Binding-site contacts:
Ligand atom C25 contacts residue GLY261 of chain 1.A at 3.5 Å.
Ligand atom N14 contacts residue GLY261 of chain 1.A at 3.8 Å.
Ligand atom N15 contacts residue ALA232 of chain 1.A at 2.9 Å (h-bond).
Ligand atom C7 contacts residue CYS158 of chain 1.A at 3.7 Å (hydrophobic).
Ligand atom N12 contacts residue MET260 of chain 1.A at 3.6 Å.
Ligand atom C25 contacts residue ALA232 of chain 1.A at 3.8 Å (hydrophobic).
Ligand atom C8 contacts residue LEU231 of chain 1.A at 3.6 Å (hydrophobic).
Ligand atom O16 contacts residue GLY229 of chain 1.A at 3.2 Å.
Ligand atom C13 contacts residue TYR106 of chain 1.A at 3.4 Å (hydrophobic).
Ligand atom C6 contacts residue CYS158 of chain 1.A at 3.6 Å (hydrophobic).
Ligand atom C13 contacts residue MET260 of chain 1.A at 3.8 Å (hydrophobic).
Ligand atom N15 contacts residue TYR106 of chain 1.A at 3.7 Å.
Ligand atom O16 contacts residue ASP156 of chain 1.A at 3.6 Å.
Ligand atom C13 contacts residue ALA232 of chain 1.A at 3.6 Å (hydrophobic).
Ligand atom C2 contacts residue MET260 of chain 1.A at 3.7 Å (hydrophobic).
Ligand atom O2 contacts residue ARG286 of chain 1.A at 3.0 Å (salt-bridge).
Ligand atom C10 contacts residue TYR106 of chain 1.A at 3.5 Å (hydrophobic).
Ligand atom C14 contacts residue ARG286 of chain 1.A at 3.5 Å.
Ligand atom C8 contacts residue MET260 of chain 1.A at 3.8 Å (hydrophobic).
Ligand atom C11 contacts residue ALA232 of chain 1.A at 3.7 Å (hydrophobic).
Ligand atom C4 contacts residue TYR106 of chain 1.A at 3.5 Å (hydrophobic).
Ligand atom N12 contacts residue TYR106 of chain 1.A at 3.8 Å.
Ligand atom N3 contacts residue TYR106 of chain 1.A at 3.7 Å.
Ligand atom C2 contacts residue ASP156 of chain 1.A at 3.4 Å.
Ligand atom O16 contacts residue GLN203 of chain 1.A at 2.9 Å (h-bond).
Ligand atom C9 contacts residue TYR106 of chain 1.A at 3.5 Å (hydrophobic).
Ligand atom N12 contacts residue ALA232 of chain 1.A at 3.6 Å.
Ligand atom N14 contacts residue TYR106 of chain 1.A at 3.5 Å.
Ligand atom N1 contacts residue ASP156 of chain 1.A at 2.7 Å (salt-bridge).
Ligand atom C6 contacts residue GLY230 of chain 1.A at 3.8 Å.
Ligand atom C6 contacts residue GLN203 of chain 1.A at 3.8 Å.
Ligand atom C11 contacts residue GLY261 of chain 1.A at 3.3 Å.
Ligand atom C131 contacts residue ARG286 of chain 1.A at 3.6 Å.
Ligand atom N3 contacts residue MET260 of chain 1.A at 3.4 Å.
Ligand atom O16 contacts residue GLY230 of chain 1.A at 2.7 Å (h-bond).
Ligand atom N12 contacts residue LEU231 of chain 1.A at 2.8 Å (h-bond).
Ligand atom C8 contacts residue TYR106 of chain 1.A at 3.7 Å (hydrophobic).
Ligand atom N15 contacts residue GLY261 of chain 1.A at 3.8 Å.
Ligand atom C6 contacts residue ASP156 of chain 1.A at 3.6 Å.
Ligand atom O16 contacts residue CYS158 of chain 1.A at 3.4 Å.

Sequence of chain 1.A:
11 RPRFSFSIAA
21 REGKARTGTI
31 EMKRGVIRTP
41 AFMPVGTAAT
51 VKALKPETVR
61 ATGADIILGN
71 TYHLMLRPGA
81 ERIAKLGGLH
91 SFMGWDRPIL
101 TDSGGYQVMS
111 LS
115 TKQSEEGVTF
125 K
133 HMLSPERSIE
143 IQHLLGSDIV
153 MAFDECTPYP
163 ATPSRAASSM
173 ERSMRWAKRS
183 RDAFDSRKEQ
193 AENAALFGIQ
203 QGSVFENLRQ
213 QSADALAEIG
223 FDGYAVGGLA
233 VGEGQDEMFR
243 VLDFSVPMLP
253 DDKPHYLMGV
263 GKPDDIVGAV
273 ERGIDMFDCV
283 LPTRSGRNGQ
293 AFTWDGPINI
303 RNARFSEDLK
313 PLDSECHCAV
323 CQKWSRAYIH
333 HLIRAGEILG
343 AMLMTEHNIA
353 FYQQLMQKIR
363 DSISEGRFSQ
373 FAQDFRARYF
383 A

This protein binds this small molecule.
Small molecule (SMILES): O=c1[nH]cnc2cc3nc(NCCN4CCOCC4)[nH]c3cc12